Sequence of chain 1.B:
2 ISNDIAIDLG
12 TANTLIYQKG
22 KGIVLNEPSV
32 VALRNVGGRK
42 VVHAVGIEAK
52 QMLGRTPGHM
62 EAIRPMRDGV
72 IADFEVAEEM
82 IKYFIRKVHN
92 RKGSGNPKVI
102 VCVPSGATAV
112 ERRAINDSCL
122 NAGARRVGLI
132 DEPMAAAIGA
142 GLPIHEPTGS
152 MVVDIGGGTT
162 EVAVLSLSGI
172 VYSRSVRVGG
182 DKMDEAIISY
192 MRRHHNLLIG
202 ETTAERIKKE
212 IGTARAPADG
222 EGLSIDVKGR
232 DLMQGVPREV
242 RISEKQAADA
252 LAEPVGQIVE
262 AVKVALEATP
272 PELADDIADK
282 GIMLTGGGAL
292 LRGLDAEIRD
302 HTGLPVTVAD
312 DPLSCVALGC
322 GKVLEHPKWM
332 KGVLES

Binding-site contacts:
Ligand atom O1B contacts residue ASN14 of chain 1.B at 2.8 Å (h-bond).
Ligand atom N3 contacts residue GLY288 of chain 1.B at 3.5 Å (h-bond).
Ligand atom N3 contacts residue LYS209 of chain 1.B at 3.6 Å.
Ligand atom C2' contacts residue GLU206 of chain 1.B at 3.5 Å.
Ligand atom O3G contacts residue THR12 of chain 1.B at 3.1 Å (h-bond).
Ligand atom O1A contacts residue GLY288 of chain 1.B at 2.6 Å (h-bond).
Ligand atom O2' contacts residue LYS209 of chain 1.B at 2.9 Å (salt-bridge).
Ligand atom O2G contacts residue GLY158 of chain 1.B at 3.0 Å (h-bond).
Ligand atom O2A contacts residue ASN14 of chain 1.B at 2.9 Å (h-bond).
Ligand atom O2G contacts residue THR160 of chain 1.B at 2.8 Å (h-bond).
Ligand atom C1' contacts residue GLY288 of chain 1.B at 3.6 Å.
Ligand atom N3B contacts residue MG1 of chain 1.E at 3.7 Å.
Ligand atom O1B contacts residue THR12 of chain 1.B at 3.3 Å (h-bond).
Ligand atom O3' contacts residue LYS209 of chain 1.B at 3.4 Å (salt-bridge).
Ligand atom O2B contacts residue GLY11 of chain 1.B at 3.5 Å.
Ligand atom O2A contacts residue LEU314 of chain 1.B at 3.4 Å.
Ligand atom N3B contacts residue GLY158 of chain 1.B at 3.2 Å (h-bond).
Ligand atom O1B contacts residue ALA13 of chain 1.B at 2.9 Å (h-bond).
Ligand atom PG contacts residue THR12 of chain 1.B at 3.5 Å.
Ligand atom O1A contacts residue GLY287 of chain 1.B at 3.5 Å.
Ligand atom O2' contacts residue GLU206 of chain 1.B at 2.8 Å (salt-bridge).
Ligand atom O2B contacts residue MG1 of chain 1.E at 2.1 Å.
Ligand atom O5' contacts residue GLY288 of chain 1.B at 3.1 Å.
Ligand atom O2G contacts residue THR12 of chain 1.B at 3.5 Å (h-bond).
Ligand atom PB contacts residue MG1 of chain 1.E at 3.3 Å.
Ligand atom O3A contacts residue GLY158 of chain 1.B at 3.3 Å (h-bond).
Ligand atom PA contacts residue GLY288 of chain 1.B at 3.6 Å.
Ligand atom C4 contacts residue GLY288 of chain 1.B at 3.3 Å.
Ligand atom O3' contacts residue GLY181 of chain 1.B at 3.3 Å.
Ligand atom O4' contacts residue GLY289 of chain 1.B at 3.4 Å (h-bond).
Ligand atom PG contacts residue MG1 of chain 1.E at 3.3 Å.
Ligand atom O4' contacts residue GLY288 of chain 1.B at 3.0 Å.
Ligand atom N9 contacts residue GLY288 of chain 1.B at 3.2 Å (h-bond).
Ligand atom O1B contacts residue GLY11 of chain 1.B at 3.5 Å.
Ligand atom PG contacts residue GLY158 of chain 1.B at 3.7 Å.
Ligand atom O2G contacts residue GLY157 of chain 1.B at 3.5 Å.
Ligand atom N3B contacts residue THR12 of chain 1.B at 2.8 Å (h-bond).
Ligand atom O3A contacts residue GLY157 of chain 1.B at 3.5 Å.
Ligand atom O1G contacts residue MG1 of chain 1.E at 2.2 Å.
Ligand atom O2G contacts residue GLY159 of chain 1.B at 3.1 Å (h-bond).

The small molecule below binds the protein below.
Small molecule (SMILES): Nc1ncnc2c1ncn2[C@@H]1O[C@H](CO[P](=O)(O)O[P](=O)(O)NP(=O)(O)O)[C@@H](O)[C@H]1O